Binding-site contacts:
Ligand atom C4 contacts residue ASN1098 of chain 1.E at 4.2 Å.
Ligand atom C1 contacts residue HIS1101 of chain 1.E at 4.2 Å.
Ligand atom N2 contacts residue ASN1098 of chain 1.E at 2.9 Å (h-bond).
Ligand atom C6 contacts residue PHE1103 of chain 1.E at 3.5 Å (hydrophobic).
Ligand atom C7 contacts residue THR1100 of chain 1.E at 3.8 Å.
Ligand atom C5 contacts residue ASN1098 of chain 1.E at 3.7 Å.
Ligand atom C8 contacts residue ASN1098 of chain 1.E at 3.4 Å.
Ligand atom N2 contacts residue THR1100 of chain 1.E at 2.8 Å (h-bond).
Ligand atom C1 contacts residue ASN1098 of chain 1.E at 1.4 Å.
Ligand atom C8 contacts residue HIS1101 of chain 1.E at 4.5 Å.
Ligand atom O3 contacts residue THR1100 of chain 1.E at 4.1 Å.
Ligand atom C2 contacts residue THR1100 of chain 1.E at 3.5 Å.
Ligand atom C3 contacts residue HIS1101 of chain 1.E at 3.8 Å.
Ligand atom O5 contacts residue PHE1103 of chain 1.E at 3.5 Å.
Ligand atom C4 contacts residue HIS1101 of chain 1.E at 4.2 Å.
Ligand atom C8 contacts residue THR1100 of chain 1.E at 3.7 Å.
Ligand atom C5 contacts residue HIS1101 of chain 1.E at 4.0 Å.
Ligand atom C2 contacts residue ASN1098 of chain 1.E at 2.4 Å.
Ligand atom O5 contacts residue ASN1098 of chain 1.E at 2.4 Å (h-bond).
Ligand atom C3 contacts residue THR1100 of chain 1.E at 3.5 Å.
Ligand atom O7 contacts residue ASN1098 of chain 1.E at 3.1 Å (h-bond).
Ligand atom C2 contacts residue HIS1101 of chain 1.E at 4.4 Å.
Ligand atom C3 contacts residue ASN1098 of chain 1.E at 3.8 Å.
Ligand atom C7 contacts residue ASN1098 of chain 1.E at 3.2 Å.
Ligand atom C7 contacts residue HIS1101 of chain 1.E at 4.1 Å.
Ligand atom C1 contacts residue PHE1103 of chain 1.E at 4.0 Å (hydrophobic).
Ligand atom O4 contacts residue HIS1101 of chain 1.E at 4.0 Å.
Ligand atom C1 contacts residue THR1100 of chain 1.E at 3.7 Å.
Ligand atom O7 contacts residue HIS1101 of chain 1.E at 3.2 Å (h-bond).
Ligand atom C5 contacts residue PHE1103 of chain 1.E at 3.7 Å (hydrophobic).

Sequence of chain 1.E:
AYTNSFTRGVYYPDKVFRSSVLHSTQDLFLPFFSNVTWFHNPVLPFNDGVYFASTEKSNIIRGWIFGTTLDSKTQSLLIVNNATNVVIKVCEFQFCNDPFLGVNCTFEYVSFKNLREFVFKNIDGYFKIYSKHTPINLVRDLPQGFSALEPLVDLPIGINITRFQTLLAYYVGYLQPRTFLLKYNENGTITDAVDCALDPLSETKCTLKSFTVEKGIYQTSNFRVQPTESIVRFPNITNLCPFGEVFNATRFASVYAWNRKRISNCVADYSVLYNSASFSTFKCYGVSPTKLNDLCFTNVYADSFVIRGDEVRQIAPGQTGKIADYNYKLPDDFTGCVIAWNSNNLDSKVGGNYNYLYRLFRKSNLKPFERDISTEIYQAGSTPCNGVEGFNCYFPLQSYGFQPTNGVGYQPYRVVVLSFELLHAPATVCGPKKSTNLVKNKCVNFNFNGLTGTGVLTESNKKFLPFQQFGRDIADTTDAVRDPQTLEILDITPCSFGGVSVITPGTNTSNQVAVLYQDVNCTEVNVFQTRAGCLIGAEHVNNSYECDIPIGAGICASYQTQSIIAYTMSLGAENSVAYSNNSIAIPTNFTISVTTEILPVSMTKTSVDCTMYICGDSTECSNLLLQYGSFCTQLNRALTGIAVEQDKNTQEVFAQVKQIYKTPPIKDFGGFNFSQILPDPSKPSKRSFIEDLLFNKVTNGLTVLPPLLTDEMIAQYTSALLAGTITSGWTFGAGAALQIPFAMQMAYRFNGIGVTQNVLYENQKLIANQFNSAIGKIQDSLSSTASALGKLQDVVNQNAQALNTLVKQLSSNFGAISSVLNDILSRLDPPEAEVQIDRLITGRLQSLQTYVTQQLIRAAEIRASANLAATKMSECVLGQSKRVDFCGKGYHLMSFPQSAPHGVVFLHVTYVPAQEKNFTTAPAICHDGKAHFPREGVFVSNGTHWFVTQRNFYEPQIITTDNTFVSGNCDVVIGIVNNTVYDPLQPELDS

This small molecule binds to this protein.
Small molecule (SMILES): CC(=O)N[C@H]1[C@H](O[C@H]2[C@H](O)[C@@H](NC(C)=O)CO[C@@H]2CO)O[C@H](CO)[C@@H](O)[C@@H]1O